Sequence of chain 1.A:
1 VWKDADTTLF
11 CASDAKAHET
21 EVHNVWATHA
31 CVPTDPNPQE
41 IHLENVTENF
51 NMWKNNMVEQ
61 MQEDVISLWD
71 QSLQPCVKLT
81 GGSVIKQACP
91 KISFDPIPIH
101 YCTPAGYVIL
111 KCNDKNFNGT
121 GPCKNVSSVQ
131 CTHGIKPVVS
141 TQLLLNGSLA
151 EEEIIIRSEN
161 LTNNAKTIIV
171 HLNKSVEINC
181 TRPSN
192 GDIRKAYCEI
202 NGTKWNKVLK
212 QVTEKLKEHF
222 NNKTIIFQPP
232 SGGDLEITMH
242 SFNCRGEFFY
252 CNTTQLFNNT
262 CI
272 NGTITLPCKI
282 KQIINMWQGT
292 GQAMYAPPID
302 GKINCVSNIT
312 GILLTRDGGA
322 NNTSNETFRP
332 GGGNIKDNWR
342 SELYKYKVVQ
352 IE

A small-molecule ligand and the protein it binds are described below.
Small molecule (SMILES): CC(=O)N[C@@H]1[C@@H](O)[C@H](O)[C@@H](CO)O[C@H]1O

Binding-site contacts:
Ligand atom C3 contacts residue ASN179 of chain 1.A at 3.7 Å.
Ligand atom C5 contacts residue ASN179 of chain 1.A at 3.6 Å.
Ligand atom C6 contacts residue TYR198 of chain 1.A at 4.2 Å (hydrophobic).
Ligand atom N2 contacts residue VAL307 of chain 1.A at 4.2 Å.
Ligand atom C8 contacts residue VAL307 of chain 1.A at 3.9 Å (hydrophobic).
Ligand atom C5 contacts residue THR181 of chain 1.A at 4.3 Å.
Ligand atom C7 contacts residue ASN179 of chain 1.A at 3.3 Å.
Ligand atom O7 contacts residue ASN179 of chain 1.A at 3.5 Å (h-bond).
Ligand atom O5 contacts residue GLU200 of chain 1.A at 3.6 Å.
Ligand atom O5 contacts residue ASN179 of chain 1.A at 2.4 Å (h-bond).
Ligand atom C5 contacts residue GLU200 of chain 1.A at 4.5 Å.
Ligand atom C6 contacts residue GLU200 of chain 1.A at 4.1 Å.
Ligand atom C8 contacts residue ASN179 of chain 1.A at 4.3 Å.
Ligand atom C6 contacts residue THR181 of chain 1.A at 4.2 Å.
Ligand atom C4 contacts residue ASN179 of chain 1.A at 4.2 Å.
Ligand atom C7 contacts residue VAL307 of chain 1.A at 4.4 Å (hydrophobic).
Ligand atom N2 contacts residue ASN179 of chain 1.A at 2.8 Å (h-bond).
Ligand atom O5 contacts residue THR181 of chain 1.A at 4.3 Å.
Ligand atom C2 contacts residue ASN179 of chain 1.A at 2.4 Å.
Ligand atom C1 contacts residue ASN179 of chain 1.A at 1.4 Å.
Ligand atom C1 contacts residue THR181 of chain 1.A at 4.5 Å.
Ligand atom O6 contacts residue GLU200 of chain 1.A at 3.1 Å (salt-bridge).